Binding-site contacts:
Ligand atom O3' contacts residue VAL156 of chain 1.B at 3.6 Å (h-bond).
Ligand atom N3 contacts residue ARG333 of chain 1.D at 3.6 Å.
Ligand atom C5' contacts residue GTP1 of chain 1.E at 3.5 Å.
Ligand atom O2G contacts residue LYS523 of chain 1.D at 2.4 Å (salt-bridge).
Ligand atom C3' contacts residue GTP1 of chain 1.E at 3.4 Å.
Ligand atom C4 contacts residue PHE157 of chain 1.B at 3.8 Å (hydrophobic).
Ligand atom O1G contacts residue MG1 of chain 1.G at 2.2 Å.
Ligand atom O2B contacts residue LYS377 of chain 1.B at 3.4 Å.
Ligand atom O3' contacts residue ASN119 of chain 1.A at 2.6 Å (h-bond).
Ligand atom C1' contacts residue ASN119 of chain 1.A at 3.6 Å.
Ligand atom C5 contacts residue ARG333 of chain 1.D at 3.6 Å.
Ligand atom N9 contacts residue PHE157 of chain 1.B at 3.3 Å.
Ligand atom O1G contacts residue GTP1 of chain 1.E at 2.7 Å (h-bond).
Ligand atom N6 contacts residue ARG372 of chain 1.B at 3.1 Å.
Ligand atom N7 contacts residue ARG333 of chain 1.D at 3.7 Å.
Ligand atom C4' contacts residue VAL117 of chain 1.A at 3.2 Å (hydrophobic).
Ligand atom C8 contacts residue PHE157 of chain 1.B at 3.6 Å (hydrophobic).
Ligand atom C3' contacts residue VAL156 of chain 1.B at 3.6 Å (hydrophobic).
Ligand atom C4' contacts residue GTP1 of chain 1.E at 3.6 Å.
Ligand atom PG contacts residue LYS523 of chain 1.D at 3.3 Å.
Ligand atom PG contacts residue MG1 of chain 1.G at 3.7 Å.
Ligand atom N3 contacts residue ASN119 of chain 1.A at 3.6 Å (h-bond).
Ligand atom C6 contacts residue ARG333 of chain 1.D at 3.7 Å.
Ligand atom C4 contacts residue ARG333 of chain 1.D at 3.5 Å.
Ligand atom O1A contacts residue ARG333 of chain 1.D at 3.5 Å (salt-bridge).
Ligand atom O3G contacts residue LYS523 of chain 1.D at 3.8 Å.
Ligand atom C1' contacts residue PHE157 of chain 1.B at 3.4 Å (hydrophobic).
Ligand atom O4' contacts residue ARG333 of chain 1.D at 3.6 Å (salt-bridge).
Ligand atom O1B contacts residue HIS376 of chain 1.B at 3.8 Å.
Ligand atom C5' contacts residue VAL117 of chain 1.A at 3.2 Å (hydrophobic).
Ligand atom C2' contacts residue VAL156 of chain 1.B at 3.8 Å (hydrophobic).
Ligand atom O2B contacts residue HIS376 of chain 1.B at 3.4 Å.
Ligand atom O3' contacts residue ILE118 of chain 1.A at 3.5 Å.
Ligand atom O1B contacts residue VAL378 of chain 1.B at 3.8 Å.
Ligand atom C2 contacts residue ARG333 of chain 1.D at 3.6 Å.
Ligand atom O2A contacts residue HIS376 of chain 1.B at 3.0 Å (h-bond).
Ligand atom O1B contacts residue GTP1 of chain 1.E at 2.8 Å (h-bond).
Ligand atom C2' contacts residue PHE157 of chain 1.B at 3.2 Å (hydrophobic).
Ligand atom N1 contacts residue ARG333 of chain 1.D at 3.6 Å.
Ligand atom O1G contacts residue LYS523 of chain 1.D at 3.4 Å (salt-bridge).

This small molecule binds to this protein.
Small molecule (SMILES): Nc1ncnc2c1ncn2[C@H]1C[C@H](O)[C@@H](CO[P](=O)(O)O[P](=O)(O)OP(=O)(O)O)O1

Sequence of chain 1.B:
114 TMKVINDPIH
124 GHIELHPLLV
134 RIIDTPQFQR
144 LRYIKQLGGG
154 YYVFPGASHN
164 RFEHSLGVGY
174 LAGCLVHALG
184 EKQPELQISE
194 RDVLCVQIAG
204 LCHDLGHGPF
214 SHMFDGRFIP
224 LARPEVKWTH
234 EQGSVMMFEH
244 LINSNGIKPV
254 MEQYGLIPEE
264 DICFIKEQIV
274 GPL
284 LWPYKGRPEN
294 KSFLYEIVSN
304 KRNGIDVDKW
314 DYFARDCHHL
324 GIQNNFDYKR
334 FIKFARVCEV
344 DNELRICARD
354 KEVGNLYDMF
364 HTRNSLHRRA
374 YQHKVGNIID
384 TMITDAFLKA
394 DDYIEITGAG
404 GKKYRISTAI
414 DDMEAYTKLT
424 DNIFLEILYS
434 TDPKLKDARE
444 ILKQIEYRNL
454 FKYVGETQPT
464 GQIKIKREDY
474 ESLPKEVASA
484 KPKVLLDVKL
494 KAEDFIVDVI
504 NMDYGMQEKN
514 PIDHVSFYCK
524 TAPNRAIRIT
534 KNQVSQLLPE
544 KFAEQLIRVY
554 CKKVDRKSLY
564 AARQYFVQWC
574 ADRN

Sequence of chain 1.A:
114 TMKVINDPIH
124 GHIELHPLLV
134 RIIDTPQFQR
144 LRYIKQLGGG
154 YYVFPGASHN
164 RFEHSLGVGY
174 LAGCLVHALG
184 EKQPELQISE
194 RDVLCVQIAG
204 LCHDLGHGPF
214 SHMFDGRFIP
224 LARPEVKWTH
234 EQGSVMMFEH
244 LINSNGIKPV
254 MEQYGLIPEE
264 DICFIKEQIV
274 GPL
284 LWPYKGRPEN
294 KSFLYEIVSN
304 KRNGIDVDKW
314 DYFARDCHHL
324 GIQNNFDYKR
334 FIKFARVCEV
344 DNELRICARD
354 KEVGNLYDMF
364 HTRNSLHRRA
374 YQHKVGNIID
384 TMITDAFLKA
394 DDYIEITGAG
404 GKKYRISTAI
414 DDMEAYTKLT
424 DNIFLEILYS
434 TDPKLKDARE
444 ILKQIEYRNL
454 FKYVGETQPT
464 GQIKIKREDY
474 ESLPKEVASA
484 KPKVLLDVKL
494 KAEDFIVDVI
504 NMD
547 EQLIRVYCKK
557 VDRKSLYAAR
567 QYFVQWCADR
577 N

Sequence of chain 1.D:
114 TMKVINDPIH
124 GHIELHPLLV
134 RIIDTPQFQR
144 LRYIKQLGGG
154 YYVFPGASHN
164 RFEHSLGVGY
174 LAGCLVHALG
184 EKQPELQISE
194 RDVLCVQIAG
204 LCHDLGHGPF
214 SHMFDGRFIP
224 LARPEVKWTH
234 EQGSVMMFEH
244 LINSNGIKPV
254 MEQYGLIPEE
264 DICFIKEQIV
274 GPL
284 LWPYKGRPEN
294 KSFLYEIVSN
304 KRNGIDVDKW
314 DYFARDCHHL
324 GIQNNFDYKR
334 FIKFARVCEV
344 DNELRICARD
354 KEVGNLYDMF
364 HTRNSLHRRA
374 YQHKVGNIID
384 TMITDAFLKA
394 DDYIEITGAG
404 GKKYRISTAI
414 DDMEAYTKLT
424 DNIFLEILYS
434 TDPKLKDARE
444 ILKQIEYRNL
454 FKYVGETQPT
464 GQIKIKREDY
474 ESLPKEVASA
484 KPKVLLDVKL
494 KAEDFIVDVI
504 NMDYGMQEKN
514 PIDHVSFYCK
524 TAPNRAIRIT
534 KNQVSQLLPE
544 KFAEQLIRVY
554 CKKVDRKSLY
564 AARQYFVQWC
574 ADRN